Sequence of chain 1.C:
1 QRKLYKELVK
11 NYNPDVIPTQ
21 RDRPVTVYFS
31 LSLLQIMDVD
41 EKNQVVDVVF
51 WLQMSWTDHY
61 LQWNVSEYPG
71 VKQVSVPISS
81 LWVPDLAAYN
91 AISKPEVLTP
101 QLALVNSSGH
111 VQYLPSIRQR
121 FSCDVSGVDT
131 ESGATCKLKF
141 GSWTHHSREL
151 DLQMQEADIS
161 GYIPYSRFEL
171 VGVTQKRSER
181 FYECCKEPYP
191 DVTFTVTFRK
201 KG

Binding-site contacts:
Ligand atom C8 contacts residue ASN64 of chain 1.C at 3.2 Å.
Ligand atom C5 contacts residue SER66 of chain 1.C at 3.6 Å.
Ligand atom O5 contacts residue SER66 of chain 1.C at 3.5 Å.
Ligand atom C4 contacts residue ASN64 of chain 1.C at 4.2 Å.
Ligand atom O5 contacts residue ASN64 of chain 1.C at 2.4 Å (h-bond).
Ligand atom C1 contacts residue GLU67 of chain 1.C at 4.3 Å.
Ligand atom C3 contacts residue ASN64 of chain 1.C at 3.8 Å.
Ligand atom O7 contacts residue ASN64 of chain 1.C at 3.5 Å (h-bond).
Ligand atom C1 contacts residue SER66 of chain 1.C at 4.2 Å.
Ligand atom C6 contacts residue GLU67 of chain 1.C at 4.4 Å.
Ligand atom C6 contacts residue SER66 of chain 1.C at 3.6 Å.
Ligand atom C5 contacts residue ASN64 of chain 1.C at 3.7 Å.
Ligand atom C1 contacts residue ASN64 of chain 1.C at 1.4 Å.
Ligand atom O6 contacts residue SER66 of chain 1.C at 4.3 Å.
Ligand atom N2 contacts residue ASN64 of chain 1.C at 2.9 Å (h-bond).
Ligand atom O6 contacts residue GLU67 of chain 1.C at 3.4 Å.
Ligand atom O5 contacts residue GLU67 of chain 1.C at 3.7 Å.
Ligand atom C7 contacts residue ASN64 of chain 1.C at 2.9 Å.
Ligand atom C2 contacts residue ASN64 of chain 1.C at 2.5 Å.

The small molecule below binds the protein below.
Small molecule (SMILES): CC(=O)N[C@@H]1[C@@H](O)[C@H](O)[C@@H](CO)O[C@H]1O